A protein and the small-molecule ligand that binds it are described below.
Small molecule (SMILES): CC(=O)N[C@H]1[C@H](O[C@H]2[C@H](O)[C@@H](NC(C)=O)CO[C@@H]2CO)O[C@H](CO)[C@@H](O)[C@@H]1O

Sequence of chain 1.H:
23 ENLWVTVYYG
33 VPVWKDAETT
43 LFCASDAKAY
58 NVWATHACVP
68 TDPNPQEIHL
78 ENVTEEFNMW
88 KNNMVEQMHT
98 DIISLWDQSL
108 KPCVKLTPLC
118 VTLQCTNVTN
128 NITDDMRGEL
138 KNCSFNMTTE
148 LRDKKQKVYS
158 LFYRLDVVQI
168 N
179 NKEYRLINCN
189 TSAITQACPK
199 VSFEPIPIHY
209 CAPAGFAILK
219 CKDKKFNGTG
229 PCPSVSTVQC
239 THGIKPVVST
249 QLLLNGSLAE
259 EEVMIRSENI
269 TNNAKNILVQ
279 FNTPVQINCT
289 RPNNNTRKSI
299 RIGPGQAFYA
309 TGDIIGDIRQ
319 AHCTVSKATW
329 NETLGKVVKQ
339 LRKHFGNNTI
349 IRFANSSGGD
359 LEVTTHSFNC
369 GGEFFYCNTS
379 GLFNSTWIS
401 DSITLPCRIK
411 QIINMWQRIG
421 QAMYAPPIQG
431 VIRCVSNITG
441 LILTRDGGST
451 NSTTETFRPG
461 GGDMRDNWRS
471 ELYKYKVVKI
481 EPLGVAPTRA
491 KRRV

Binding-site contacts:
Ligand atom N2 contacts residue PRO406 of chain 1.H at 4.2 Å.
Ligand atom C4 contacts residue SER378 of chain 1.H at 4.4 Å.
Ligand atom O3 contacts residue NAG2 of chain 1.DA at 4.3 Å.
Ligand atom O5 contacts residue NAG1 of chain 1.DA at 4.3 Å.
Ligand atom C3 contacts residue NAG2 of chain 1.DA at 4.2 Å.
Ligand atom C4 contacts residue ASN376 of chain 1.H at 4.3 Å.
Ligand atom C8 contacts residue PRO406 of chain 1.H at 3.7 Å (hydrophobic).
Ligand atom C3 contacts residue ASN376 of chain 1.H at 3.8 Å.
Ligand atom C1 contacts residue ASN376 of chain 1.H at 1.4 Å.
Ligand atom N2 contacts residue ASN376 of chain 1.H at 2.8 Å (h-bond).
Ligand atom C2 contacts residue NAG2 of chain 1.DA at 4.2 Å.
Ligand atom O7 contacts residue ASN376 of chain 1.H at 4.5 Å.
Ligand atom C6 contacts residue NAG1 of chain 1.CB at 4.0 Å.
Ligand atom C8 contacts residue NAG2 of chain 1.DA at 3.3 Å.
Ligand atom C7 contacts residue PRO406 of chain 1.H at 4.2 Å (hydrophobic).
Ligand atom C6 contacts residue SER378 of chain 1.H at 3.8 Å.
Ligand atom C1 contacts residue SER378 of chain 1.H at 3.7 Å.
Ligand atom C7 contacts residue NAG2 of chain 1.DA at 3.6 Å.
Ligand atom C5 contacts residue NAG1 of chain 1.DA at 4.5 Å.
Ligand atom C7 contacts residue ASN376 of chain 1.H at 3.9 Å.
Ligand atom O5 contacts residue ASN376 of chain 1.H at 2.5 Å (h-bond).
Ligand atom C5 contacts residue ASN376 of chain 1.H at 3.7 Å.
Ligand atom C2 contacts residue ASN376 of chain 1.H at 2.5 Å.
Ligand atom O4 contacts residue NAG2 of chain 1.DA at 4.3 Å.
Ligand atom C1 contacts residue NAG2 of chain 1.DA at 4.1 Å.
Ligand atom C2 contacts residue SER378 of chain 1.H at 4.2 Å.
Ligand atom O6 contacts residue ASN353 of chain 1.H at 4.4 Å.
Ligand atom C6 contacts residue NAG2 of chain 1.DA at 4.4 Å.
Ligand atom C6 contacts residue NAG1 of chain 1.DA at 3.4 Å.
Ligand atom N2 contacts residue NAG2 of chain 1.DA at 3.2 Å (h-bond).
Ligand atom O5 contacts residue SER378 of chain 1.H at 2.9 Å (h-bond).
Ligand atom C5 contacts residue SER378 of chain 1.H at 3.9 Å.
Ligand atom O6 contacts residue NAG1 of chain 1.DA at 3.3 Å.
Ligand atom O6 contacts residue SER378 of chain 1.H at 3.0 Å (h-bond).